This protein binds this small molecule.
Small molecule (SMILES): CC1(C)C=C(CSS(C)(=O)=O)C(C)(C)N1[O]

Binding-site contacts:
Ligand atom S1 contacts residue CYS200 of chain 1.A at 2.0 Å (h-bond).
Ligand atom C2 contacts residue ASN203 of chain 1.A at 3.1 Å.
Ligand atom S1 contacts residue ASN203 of chain 1.A at 4.2 Å.
Ligand atom C9 contacts residue ASN203 of chain 1.A at 3.2 Å.
Ligand atom C8 contacts residue ASN203 of chain 1.A at 4.1 Å.
Ligand atom C3 contacts residue CYS200 of chain 1.A at 4.4 Å (hydrophobic).
Ligand atom C1 contacts residue ASN203 of chain 1.A at 3.6 Å.
Ligand atom C3 contacts residue ASN203 of chain 1.A at 4.2 Å.
Ligand atom C4 contacts residue CYS200 of chain 1.A at 3.0 Å (hydrophobic).

Sequence of chain 1.A:
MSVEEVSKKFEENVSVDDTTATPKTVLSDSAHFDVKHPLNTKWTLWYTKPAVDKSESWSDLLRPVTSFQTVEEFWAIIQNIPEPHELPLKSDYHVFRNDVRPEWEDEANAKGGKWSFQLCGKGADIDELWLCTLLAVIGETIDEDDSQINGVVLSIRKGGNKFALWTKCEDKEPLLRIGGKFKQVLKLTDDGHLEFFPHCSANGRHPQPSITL